The small molecule below binds the protein below.
Small molecule (SMILES): O=C(O)c1ccccc1O

Sequence of chain 1.B:
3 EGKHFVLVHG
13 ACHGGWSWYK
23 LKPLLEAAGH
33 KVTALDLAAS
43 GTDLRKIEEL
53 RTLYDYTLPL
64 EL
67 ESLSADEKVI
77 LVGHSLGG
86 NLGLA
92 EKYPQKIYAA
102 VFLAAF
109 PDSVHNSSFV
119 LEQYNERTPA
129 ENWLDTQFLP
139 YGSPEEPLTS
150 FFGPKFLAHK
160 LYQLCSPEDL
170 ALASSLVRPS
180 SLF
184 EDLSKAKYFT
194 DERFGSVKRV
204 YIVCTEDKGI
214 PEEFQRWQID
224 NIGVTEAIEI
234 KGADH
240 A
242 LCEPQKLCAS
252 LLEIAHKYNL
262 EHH

Binding-site contacts:
Ligand atom C1' contacts residue PHE151 of chain 1.B at 4.0 Å (hydrophobic).
Ligand atom C6 contacts residue LEU160 of chain 1.B at 4.1 Å (hydrophobic).
Ligand atom O2 contacts residue LEU181 of chain 1.B at 4.0 Å.
Ligand atom C4 contacts residue TYR122 of chain 1.B at 3.5 Å (hydrophobic).
Ligand atom O2 contacts residue MSE149 of chain 1.B at 3.8 Å.
Ligand atom O2 contacts residue ALA13 of chain 1.B at 4.0 Å.
Ligand atom C1' contacts residue LEU82 of chain 1.B at 4.2 Å (hydrophobic).
Ligand atom O2 contacts residue LEU82 of chain 1.B at 3.9 Å.
Ligand atom C5 contacts residue PHE155 of chain 1.B at 3.8 Å (hydrophobic).
Ligand atom O1' contacts residue SER81 of chain 1.B at 2.9 Å (h-bond).
Ligand atom C3 contacts residue PHE107 of chain 1.B at 3.7 Å (hydrophobic).
Ligand atom C5 contacts residue ILE213 of chain 1.B at 4.1 Å (hydrophobic).
Ligand atom C4 contacts residue PHE107 of chain 1.B at 4.4 Å (hydrophobic).
Ligand atom O1' contacts residue HIS238 of chain 1.B at 2.8 Å (h-bond).
Ligand atom O2' contacts residue ALA13 of chain 1.B at 3.0 Å (h-bond).
Ligand atom C5 contacts residue GLY212 of chain 1.B at 4.1 Å.
Ligand atom C4 contacts residue TRP131 of chain 1.B at 3.9 Å (hydrophobic).
Ligand atom C2 contacts residue MSE149 of chain 1.B at 4.3 Å.
Ligand atom C1 contacts residue PHE151 of chain 1.B at 3.7 Å (hydrophobic).
Ligand atom O1' contacts residue PHE151 of chain 1.B at 4.2 Å.
Ligand atom C3 contacts residue TRP131 of chain 1.B at 4.0 Å (hydrophobic).
Ligand atom C5 contacts residue LEU160 of chain 1.B at 4.3 Å (hydrophobic).
Ligand atom O1' contacts residue ALA13 of chain 1.B at 4.2 Å.
Ligand atom C1 contacts residue SER81 of chain 1.B at 4.2 Å.
Ligand atom O2' contacts residue GLY12 of chain 1.B at 3.9 Å.
Ligand atom C4 contacts residue GLY212 of chain 1.B at 4.4 Å.
Ligand atom O2' contacts residue LEU82 of chain 1.B at 3.4 Å (h-bond).
Ligand atom C2 contacts residue PHE107 of chain 1.B at 3.6 Å (hydrophobic).
Ligand atom O2 contacts residue PHE107 of chain 1.B at 3.4 Å.
Ligand atom C4 contacts residue PHE155 of chain 1.B at 4.3 Å (hydrophobic).
Ligand atom O2' contacts residue SER81 of chain 1.B at 3.0 Å (h-bond).
Ligand atom C6 contacts residue HIS238 of chain 1.B at 3.6 Å.
Ligand atom C1' contacts residue SER81 of chain 1.B at 3.2 Å.
Ligand atom C1' contacts residue HIS238 of chain 1.B at 3.8 Å.
Ligand atom C1' contacts residue ALA13 of chain 1.B at 3.9 Å (hydrophobic).
Ligand atom C5 contacts residue TYR122 of chain 1.B at 4.1 Å (hydrophobic).
Ligand atom C2 contacts residue PHE151 of chain 1.B at 4.0 Å (hydrophobic).
Ligand atom C6 contacts residue PHE151 of chain 1.B at 4.0 Å (hydrophobic).
Ligand atom C6 contacts residue ILE213 of chain 1.B at 4.3 Å (hydrophobic).
Ligand atom C1 contacts residue HIS238 of chain 1.B at 4.1 Å.